Sequence of chain 1.A:
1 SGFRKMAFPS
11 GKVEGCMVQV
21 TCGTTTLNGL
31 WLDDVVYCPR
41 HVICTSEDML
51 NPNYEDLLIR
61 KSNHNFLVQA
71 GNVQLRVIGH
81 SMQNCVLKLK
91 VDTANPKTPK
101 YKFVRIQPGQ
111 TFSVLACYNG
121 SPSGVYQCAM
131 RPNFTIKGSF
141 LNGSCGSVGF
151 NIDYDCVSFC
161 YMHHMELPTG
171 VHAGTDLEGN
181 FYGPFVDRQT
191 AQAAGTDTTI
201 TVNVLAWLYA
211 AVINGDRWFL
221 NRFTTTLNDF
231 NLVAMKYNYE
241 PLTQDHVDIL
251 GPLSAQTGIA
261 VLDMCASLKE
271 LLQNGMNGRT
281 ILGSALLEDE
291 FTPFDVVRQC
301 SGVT

Binding-site contacts:
Ligand atom C2 contacts residue ASN142 of chain 1.A at 4.2 Å.
Ligand atom N1 contacts residue ASN142 of chain 1.A at 3.4 Å (h-bond).
Ligand atom C1 contacts residue HIS41 of chain 1.A at 4.2 Å.
Ligand atom C5 contacts residue THR26 of chain 1.A at 4.4 Å.
Ligand atom O contacts residue CYS145 of chain 1.A at 3.0 Å (h-bond).
Ligand atom C5 contacts residue ASN142 of chain 1.A at 4.3 Å.
Ligand atom C10 contacts residue ASN142 of chain 1.A at 3.7 Å.
Ligand atom C6 contacts residue ASN142 of chain 1.A at 3.7 Å.
Ligand atom O1 contacts residue ASN142 of chain 1.A at 3.7 Å.
Ligand atom N contacts residue CYS145 of chain 1.A at 4.0 Å.
Ligand atom C8 contacts residue ASN142 of chain 1.A at 3.7 Å.
Ligand atom C11 contacts residue ASN142 of chain 1.A at 3.4 Å.
Ligand atom N contacts residue GLY143 of chain 1.A at 4.1 Å.
Ligand atom C3 contacts residue GLY143 of chain 1.A at 3.5 Å.
Ligand atom C2 contacts residue GLY143 of chain 1.A at 3.7 Å.
Ligand atom C3 contacts residue ASN142 of chain 1.A at 4.5 Å.
Ligand atom C7 contacts residue GLY143 of chain 1.A at 4.3 Å.
Ligand atom C3 contacts residue THR26 of chain 1.A at 3.6 Å.
Ligand atom C3 contacts residue THR25 of chain 1.A at 4.2 Å.
Ligand atom C7 contacts residue ASN142 of chain 1.A at 3.5 Å.
Ligand atom C4 contacts residue GLY143 of chain 1.A at 3.9 Å.
Ligand atom C9 contacts residue ASN142 of chain 1.A at 3.5 Å.
Ligand atom C1 contacts residue GLY143 of chain 1.A at 3.9 Å.
Ligand atom C1 contacts residue CYS145 of chain 1.A at 2.8 Å (hydrophobic).
Ligand atom C contacts residue HIS164 of chain 1.A at 3.7 Å.
Ligand atom C contacts residue CYS145 of chain 1.A at 1.8 Å (hydrophobic).
Ligand atom N contacts residue ASN142 of chain 1.A at 4.2 Å.
Ligand atom C1 contacts residue ASN142 of chain 1.A at 4.4 Å.
Ligand atom O contacts residue GLY143 of chain 1.A at 3.0 Å (h-bond).
Ligand atom O contacts residue ASN142 of chain 1.A at 3.9 Å.
Ligand atom O contacts residue SER144 of chain 1.A at 3.5 Å (h-bond).
Ligand atom C4 contacts residue THR25 of chain 1.A at 4.1 Å.
Ligand atom C contacts residue HIS41 of chain 1.A at 3.2 Å.
Ligand atom O contacts residue LEU141 of chain 1.A at 4.0 Å.
Ligand atom C4 contacts residue THR26 of chain 1.A at 3.3 Å.
Ligand atom N contacts residue HIS41 of chain 1.A at 4.5 Å.

This protein binds this small molecule.
Small molecule (SMILES): CC(=O)Nc1cccc(N2CCCC2=O)c1